Sequence of chain 1.A:
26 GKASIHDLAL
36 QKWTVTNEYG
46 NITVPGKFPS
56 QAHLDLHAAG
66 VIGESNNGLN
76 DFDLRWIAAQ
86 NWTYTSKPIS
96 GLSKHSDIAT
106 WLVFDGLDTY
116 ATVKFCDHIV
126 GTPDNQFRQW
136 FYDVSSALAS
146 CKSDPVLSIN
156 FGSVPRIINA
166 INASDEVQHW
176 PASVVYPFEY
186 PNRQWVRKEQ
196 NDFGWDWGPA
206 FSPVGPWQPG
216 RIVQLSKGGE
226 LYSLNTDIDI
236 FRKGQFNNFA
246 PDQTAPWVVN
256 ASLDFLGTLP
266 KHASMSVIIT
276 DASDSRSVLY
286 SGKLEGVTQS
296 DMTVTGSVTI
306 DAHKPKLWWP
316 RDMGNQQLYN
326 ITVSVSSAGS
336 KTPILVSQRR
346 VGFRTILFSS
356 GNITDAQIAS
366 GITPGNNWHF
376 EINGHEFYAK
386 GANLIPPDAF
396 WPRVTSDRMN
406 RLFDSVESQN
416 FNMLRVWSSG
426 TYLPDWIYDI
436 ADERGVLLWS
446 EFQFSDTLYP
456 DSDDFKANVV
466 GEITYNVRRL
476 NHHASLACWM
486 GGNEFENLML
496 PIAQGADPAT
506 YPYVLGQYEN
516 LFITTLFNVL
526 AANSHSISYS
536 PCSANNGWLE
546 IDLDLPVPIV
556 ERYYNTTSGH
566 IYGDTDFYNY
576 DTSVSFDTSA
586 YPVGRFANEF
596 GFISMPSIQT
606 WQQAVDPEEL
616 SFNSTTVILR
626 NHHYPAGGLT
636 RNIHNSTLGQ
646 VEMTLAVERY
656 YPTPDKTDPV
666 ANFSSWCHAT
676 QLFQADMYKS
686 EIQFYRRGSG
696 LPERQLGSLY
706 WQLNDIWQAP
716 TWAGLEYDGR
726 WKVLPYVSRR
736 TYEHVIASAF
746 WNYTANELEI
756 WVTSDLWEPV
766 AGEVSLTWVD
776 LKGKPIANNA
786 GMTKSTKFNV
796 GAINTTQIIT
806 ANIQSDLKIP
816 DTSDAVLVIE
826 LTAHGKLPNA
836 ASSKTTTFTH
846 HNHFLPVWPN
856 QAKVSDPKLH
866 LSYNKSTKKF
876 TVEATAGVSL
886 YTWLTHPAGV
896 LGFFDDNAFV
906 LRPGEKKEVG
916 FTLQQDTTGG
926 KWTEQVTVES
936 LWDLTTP

This small molecule binds to this protein.
Small molecule (SMILES): CC(=O)N[C@H]1[C@H](O[C@H]2[C@H](O)[C@@H](NC(C)=O)CO[C@@H]2CO)O[C@H](CO)[C@@H](O[C@H]2O[C@H](CO[C@H]3O[C@H](CO[C@H]4O[C@H](CO)[C@@H](O)[C@H](O)[C@@H]4O[C@H]4O[C@H](CO)[C@@H](O)[C@H](O)[C@@H]4O)[C@@H](O)[C@H](O)[C@@H]3O)[C@@H](O)[C@H](O[C@H]3O[C@H](CO)[C@@H](O)[C@H](O)[C@@H]3O[C@H]3O[C@H](CO)[C@@H](O)[C@H](O)[C@@H]3O)[C@@H]2O)[C@@H]1O

Binding-site contacts:
Ligand atom C6 contacts residue ILE124 of chain 1.A at 3.8 Å (hydrophobic).
Ligand atom C6 contacts residue ILE124 of chain 1.A at 3.6 Å (hydrophobic).
Ligand atom C4 contacts residue ASP129 of chain 1.A at 3.4 Å.
Ligand atom C7 contacts residue ASN86 of chain 1.A at 3.5 Å.
Ligand atom C1 contacts residue ASN155 of chain 1.A at 3.6 Å.
Ligand atom O6 contacts residue ALA116 of chain 1.A at 3.1 Å.
Ligand atom O6 contacts residue THR117 of chain 1.A at 2.7 Å (h-bond).
Ligand atom O5 contacts residue ASN86 of chain 1.A at 2.1 Å (h-bond).
Ligand atom C6 contacts residue ASP129 of chain 1.A at 3.4 Å.
Ligand atom O6 contacts residue ASN155 of chain 1.A at 2.8 Å (h-bond).
Ligand atom O4 contacts residue THR127 of chain 1.A at 3.1 Å.
Ligand atom C2 contacts residue ASN155 of chain 1.A at 3.7 Å.
Ligand atom C4 contacts residue THR117 of chain 1.A at 3.8 Å.
Ligand atom C1 contacts residue THR117 of chain 1.A at 3.3 Å.
Ligand atom C8 contacts residue GLU43 of chain 1.A at 3.4 Å.
Ligand atom O7 contacts residue ASN86 of chain 1.A at 3.6 Å (h-bond).
Ligand atom O5 contacts residue GLY157 of chain 1.A at 3.3 Å.
Ligand atom O6 contacts residue THR127 of chain 1.A at 3.7 Å.
Ligand atom O5 contacts residue ASN155 of chain 1.A at 3.4 Å (h-bond).
Ligand atom N2 contacts residue ASN86 of chain 1.A at 3.0 Å (h-bond).
Ligand atom C1 contacts residue ASN86 of chain 1.A at 1.3 Å.
Ligand atom C3 contacts residue ILE124 of chain 1.A at 3.7 Å (hydrophobic).
Ligand atom O4 contacts residue ASP129 of chain 1.A at 2.6 Å (salt-bridge).
Ligand atom O4 contacts residue TYR115 of chain 1.A at 3.6 Å.
Ligand atom O2 contacts residue THR127 of chain 1.A at 3.6 Å.
Ligand atom C5 contacts residue THR117 of chain 1.A at 3.3 Å.
Ligand atom C1 contacts residue GLY157 of chain 1.A at 3.7 Å.
Ligand atom O6 contacts residue ILE124 of chain 1.A at 3.7 Å.
Ligand atom C5 contacts residue ASN86 of chain 1.A at 3.5 Å.
Ligand atom O6 contacts residue GLY126 of chain 1.A at 3.7 Å.
Ligand atom C3 contacts residue THR127 of chain 1.A at 3.8 Å.
Ligand atom O7 contacts residue ASN155 of chain 1.A at 2.9 Å (h-bond).
Ligand atom O6 contacts residue TYR115 of chain 1.A at 3.8 Å.
Ligand atom C6 contacts residue THR117 of chain 1.A at 3.7 Å.
Ligand atom O5 contacts residue THR117 of chain 1.A at 3.5 Å (h-bond).
Ligand atom C2 contacts residue ASN86 of chain 1.A at 2.5 Å.
Ligand atom O5 contacts residue ILE124 of chain 1.A at 3.4 Å.
Ligand atom O4 contacts residue ILE124 of chain 1.A at 3.3 Å (h-bond).
Ligand atom O3 contacts residue HIS123 of chain 1.A at 3.3 Å.
Ligand atom C3 contacts residue ASN86 of chain 1.A at 3.8 Å.